This protein binds this small molecule.
Small molecule (SMILES): OC[C@H]1O[C@@](CO)(O[C@H]2O[C@H](CO)[C@@H](O)[C@H](O)[C@H]2O)[C@@H](O)[C@@H]1O

Sequence of chain 1.A:
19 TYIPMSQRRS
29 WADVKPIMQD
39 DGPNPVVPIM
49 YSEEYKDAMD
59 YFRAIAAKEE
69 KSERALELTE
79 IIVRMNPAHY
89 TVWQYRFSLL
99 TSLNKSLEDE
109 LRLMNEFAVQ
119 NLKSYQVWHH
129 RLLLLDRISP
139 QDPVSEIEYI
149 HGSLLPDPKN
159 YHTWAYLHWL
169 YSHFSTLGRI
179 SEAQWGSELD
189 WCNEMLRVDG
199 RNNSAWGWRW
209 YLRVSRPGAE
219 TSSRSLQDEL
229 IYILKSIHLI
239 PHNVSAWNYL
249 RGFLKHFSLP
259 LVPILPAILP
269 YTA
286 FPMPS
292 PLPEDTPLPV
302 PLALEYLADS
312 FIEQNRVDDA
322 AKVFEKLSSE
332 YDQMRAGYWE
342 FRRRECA

Binding-site contacts:
Ligand atom O4 contacts residue LYS69 of chain 1.A at 2.7 Å (salt-bridge).
Ligand atom C4 contacts residue 3FX1 of chain 1.I at 3.8 Å.
Ligand atom C5 contacts residue GLU67 of chain 1.A at 4.3 Å.
Ligand atom O6 contacts residue 3FX1 of chain 1.I at 3.6 Å.
Ligand atom O4 contacts residue 3FX1 of chain 1.I at 2.8 Å (h-bond).
Ligand atom C1 contacts residue GLU190 of chain 1.B at 3.7 Å.
Ligand atom C6 contacts residue GLN92 of chain 1.A at 3.8 Å.
Ligand atom C2 contacts residue GLU190 of chain 1.B at 3.3 Å.
Ligand atom C5 contacts residue LYS69 of chain 1.A at 4.0 Å.
Ligand atom C1 contacts residue GLU190 of chain 1.B at 3.1 Å.
Ligand atom O4 contacts residue GLU67 of chain 1.A at 3.8 Å.
Ligand atom O6 contacts residue TYR93 of chain 1.A at 4.3 Å.
Ligand atom C4 contacts residue GLU67 of chain 1.A at 3.4 Å.
Ligand atom O5 contacts residue SER96 of chain 1.A at 4.0 Å.
Ligand atom C1 contacts residue GLN92 of chain 1.A at 4.2 Å.
Ligand atom C6 contacts residue SER96 of chain 1.A at 3.6 Å.
Ligand atom C6 contacts residue ALA64 of chain 1.A at 3.9 Å (hydrophobic).
Ligand atom O6 contacts residue SER96 of chain 1.A at 2.8 Å (h-bond).
Ligand atom C2 contacts residue ILE137 of chain 1.B at 4.3 Å (hydrophobic).
Ligand atom C4 contacts residue ILE137 of chain 1.B at 4.1 Å (hydrophobic).
Ligand atom O5 contacts residue GLN92 of chain 1.A at 3.5 Å (h-bond).
Ligand atom O3 contacts residue 3FX1 of chain 1.I at 3.3 Å (h-bond).
Ligand atom C6 contacts residue LYS69 of chain 1.A at 3.9 Å.
Ligand atom O1 contacts residue GLU190 of chain 1.B at 3.1 Å (salt-bridge).
Ligand atom O5 contacts residue GLN92 of chain 1.A at 3.6 Å.
Ligand atom O2 contacts residue GLU67 of chain 1.A at 3.8 Å.
Ligand atom O6 contacts residue THR89 of chain 1.A at 4.2 Å.
Ligand atom C6 contacts residue 3FX1 of chain 1.I at 4.3 Å.
Ligand atom C5 contacts residue SER96 of chain 1.A at 3.7 Å.
Ligand atom O6 contacts residue GLN92 of chain 1.A at 2.7 Å (h-bond).
Ligand atom C4 contacts residue LYS69 of chain 1.A at 3.7 Å.
Ligand atom O6 contacts residue ALA64 of chain 1.A at 4.2 Å.
Ligand atom C3 contacts residue GLU67 of chain 1.A at 3.6 Å.
Ligand atom C3 contacts residue 3FX1 of chain 1.I at 4.2 Å.
Ligand atom O6 contacts residue TYR93 of chain 1.A at 3.5 Å.
Ligand atom O6 contacts residue ILE137 of chain 1.B at 3.6 Å.
Ligand atom O3 contacts residue GLU67 of chain 1.A at 2.6 Å (salt-bridge).
Ligand atom C6 contacts residue TYR93 of chain 1.A at 4.0 Å (hydrophobic).
Ligand atom C6 contacts residue TYR93 of chain 1.A at 3.5 Å (hydrophobic).
Ligand atom O2 contacts residue GLU190 of chain 1.B at 2.7 Å (salt-bridge).

Sequence of chain 1.B:
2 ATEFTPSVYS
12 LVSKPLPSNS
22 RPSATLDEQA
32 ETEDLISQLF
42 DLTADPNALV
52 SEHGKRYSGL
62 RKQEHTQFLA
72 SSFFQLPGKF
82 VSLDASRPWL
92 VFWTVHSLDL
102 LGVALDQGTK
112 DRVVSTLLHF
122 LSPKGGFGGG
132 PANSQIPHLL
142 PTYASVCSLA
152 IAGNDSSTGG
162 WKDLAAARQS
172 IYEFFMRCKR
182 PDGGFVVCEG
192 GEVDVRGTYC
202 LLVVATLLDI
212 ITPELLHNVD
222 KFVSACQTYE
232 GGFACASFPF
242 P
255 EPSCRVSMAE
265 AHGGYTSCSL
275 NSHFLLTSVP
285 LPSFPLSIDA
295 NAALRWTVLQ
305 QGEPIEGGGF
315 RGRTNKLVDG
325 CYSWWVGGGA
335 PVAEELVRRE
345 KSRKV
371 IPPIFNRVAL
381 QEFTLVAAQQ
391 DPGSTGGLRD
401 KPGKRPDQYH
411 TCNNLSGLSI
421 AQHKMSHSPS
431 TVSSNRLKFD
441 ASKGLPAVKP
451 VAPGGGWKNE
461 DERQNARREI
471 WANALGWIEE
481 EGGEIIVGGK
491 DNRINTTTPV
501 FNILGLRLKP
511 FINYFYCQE